Sequence of chain 1.A:
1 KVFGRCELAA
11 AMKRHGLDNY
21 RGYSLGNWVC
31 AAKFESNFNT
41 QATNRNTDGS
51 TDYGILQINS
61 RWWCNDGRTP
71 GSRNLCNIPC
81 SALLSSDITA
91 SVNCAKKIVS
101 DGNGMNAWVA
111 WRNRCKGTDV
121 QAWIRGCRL

Binding-site contacts:
Ligand atom O22 contacts residue ARG14 of chain 1.A at 3.5 Å (salt-bridge).
Ligand atom C01 contacts residue ARG14 of chain 1.A at 3.8 Å.
Ligand atom O17 contacts residue THR89 of chain 1.A at 4.2 Å.
Ligand atom O16 contacts residue ARG14 of chain 1.A at 4.4 Å.
Ligand atom C1 contacts residue ARG14 of chain 1.A at 4.2 Å.
Ligand atom O21 contacts residue ARG14 of chain 1.A at 4.4 Å.
Ligand atom MO4 contacts residue HIS15 of chain 1.A at 4.1 Å.
Ligand atom O9 contacts residue ARG14 of chain 1.A at 2.9 Å (salt-bridge).
Ligand atom O17 contacts residue HIS15 of chain 1.A at 3.4 Å (h-bond).
Ligand atom O12 contacts residue ARG14 of chain 1.A at 3.7 Å.
Ligand atom MO4 contacts residue ARG14 of chain 1.A at 3.7 Å.
Ligand atom O5 contacts residue ARG14 of chain 1.A at 3.8 Å.
Ligand atom O17 contacts residue ARG14 of chain 1.A at 3.3 Å (salt-bridge).
Ligand atom O22 contacts residue HIS15 of chain 1.A at 3.0 Å.
Ligand atom MO1 contacts residue ARG14 of chain 1.A at 4.1 Å.
Ligand atom C2 contacts residue ARG14 of chain 1.A at 4.4 Å.
Ligand atom C4 contacts residue ARG14 of chain 1.A at 3.3 Å.
Ligand atom O21 contacts residue HIS15 of chain 1.A at 4.4 Å.

A small-molecule ligand and the protein it binds are described below.
Small molecule (SMILES): CC12C[O+2]34[Mn]5678[O+2]9(C1)[Mo]1%10([O-])([O-])O[Mo]3%11([O-])([O-])O[Mo]43([O-])([O-])O[Mo]4%12([O-])([O-])O[Mo]%13([O-])([O-])(O[Mo]9([O-])([O-])(O1)[O+2]5%13CC(C)(C[O+2]6%11%10)C[O+2]734)[O+2]8%12C2